Binding-site contacts:
Ligand atom OP3 contacts residue LYS35 of chain 1.D at 2.9 Å (salt-bridge).
Ligand atom C4' contacts residue GLY64 of chain 1.D at 3.2 Å.
Ligand atom OP1 contacts residue VAL65 of chain 1.D at 3.4 Å (h-bond).
Ligand atom P contacts residue GLY64 of chain 1.D at 3.8 Å.
Ligand atom C8 contacts residue LYS35 of chain 1.D at 3.9 Å.
Ligand atom O4' contacts residue ALA38 of chain 1.D at 3.6 Å.
Ligand atom OP1 contacts residue GLY64 of chain 1.D at 2.9 Å (h-bond).
Ligand atom N7 contacts residue LYS35 of chain 1.D at 3.9 Å.
Ligand atom OP1 contacts residue PRO63 of chain 1.D at 3.6 Å.
Ligand atom P contacts residue VAL65 of chain 1.D at 3.9 Å.
Ligand atom OP2 contacts residue LYS68 of chain 1.D at 3.0 Å (salt-bridge).
Ligand atom P contacts residue GLY66 of chain 1.D at 3.7 Å.
Ligand atom P contacts residue LYS68 of chain 1.D at 3.8 Å.
Ligand atom OP2 contacts residue NA1 of chain 1.G at 3.8 Å.
Ligand atom OP1 contacts residue LYS68 of chain 1.D at 2.9 Å (salt-bridge).
Ligand atom P contacts residue LYS35 of chain 1.D at 3.9 Å.
Ligand atom OP2 contacts residue GLY66 of chain 1.D at 3.8 Å.
Ligand atom N3 contacts residue ALA38 of chain 1.D at 3.6 Å.
Ligand atom P contacts residue NA1 of chain 1.G at 3.7 Å.
Ligand atom OP2 contacts residue THR67 of chain 1.D at 3.7 Å.
Ligand atom O6 contacts residue HIS34 of chain 1.D at 3.9 Å.
Ligand atom P contacts residue LYS68 of chain 1.D at 3.4 Å.
Ligand atom OP2 contacts residue VAL65 of chain 1.D at 3.7 Å.
Ligand atom O3' contacts residue VAL65 of chain 1.D at 3.8 Å.
Ligand atom OP1 contacts residue ILE69 of chain 1.D at 2.9 Å (h-bond).
Ligand atom O3' contacts residue GLY64 of chain 1.D at 3.4 Å.
Ligand atom C5' contacts residue GLY64 of chain 1.D at 3.2 Å.
Ligand atom C5' contacts residue GLY66 of chain 1.D at 3.4 Å.
Ligand atom OP1 contacts residue NA1 of chain 1.G at 2.7 Å (h-bond).
Ligand atom C5' contacts residue TYR39 of chain 1.D at 3.5 Å (hydrophobic).
Ligand atom O5' contacts residue GLY66 of chain 1.D at 3.4 Å.
Ligand atom C3' contacts residue GLY66 of chain 1.D at 3.7 Å.
Ligand atom OP1 contacts residue LEU62 of chain 1.D at 3.6 Å.
Ligand atom OP1 contacts residue GLY66 of chain 1.D at 2.8 Å (h-bond).
Ligand atom OP2 contacts residue LYS68 of chain 1.D at 3.2 Å (salt-bridge).
Ligand atom OP1 contacts residue THR67 of chain 1.D at 3.6 Å.
Ligand atom OP1 contacts residue LYS68 of chain 1.D at 3.5 Å (salt-bridge).
Ligand atom O3' contacts residue ILE69 of chain 1.D at 3.7 Å.
Ligand atom P contacts residue ILE69 of chain 1.D at 3.9 Å.
Ligand atom OP2 contacts residue LYS35 of chain 1.D at 3.9 Å.

Sequence of chain 1.D:
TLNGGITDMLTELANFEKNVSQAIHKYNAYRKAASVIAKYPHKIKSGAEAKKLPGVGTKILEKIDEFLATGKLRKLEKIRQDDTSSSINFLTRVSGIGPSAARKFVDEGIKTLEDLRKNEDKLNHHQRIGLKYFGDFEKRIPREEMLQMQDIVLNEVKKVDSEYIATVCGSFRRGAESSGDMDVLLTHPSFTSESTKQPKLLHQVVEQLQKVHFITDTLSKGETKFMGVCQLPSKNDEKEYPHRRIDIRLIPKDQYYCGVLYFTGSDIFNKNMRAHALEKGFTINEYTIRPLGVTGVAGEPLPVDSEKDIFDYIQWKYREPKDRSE

This small molecule binds to this protein.
Small molecule (SMILES): Cc1cn([C@H]2C[C@H](O[P](=O)(O)OC[C@H]3O[C@@H](n4ccc(N)nc4=O)C[C@@H]3O[P](=O)(O)OC[C@H]3O[C@@H](n4cnc5c(=O)nc(N)[nH]c54)C[C@@H]3O[P](=O)(O)OC[C@H]3O[C@@H](n4cnc5c(=O)nc(N)[nH]c54)C[C@@H]3O)[C@@H](CO[P](=O)(O)O[C@H]3C[C@H](n4cnc5c(=O)nc(N)[nH]c54)O[C@@H]3COP(=O)(O)O)O2)c(=O)[nH]c1=O